The small molecule below binds the protein below.
Small molecule (SMILES): O=C(O)c1ccc(O)[n+]([O-])c1

Binding-site contacts:
Ligand atom C7 contacts residue ILE191 of chain 1.D at 3.8 Å (hydrophobic).
Ligand atom O3 contacts residue CYN1 of chain 1.P at 2.9 Å.
Ligand atom C7 contacts residue TRP149 of chain 1.D at 3.9 Å (hydrophobic).
Ligand atom C3 contacts residue ILE191 of chain 1.D at 3.8 Å (hydrophobic).
Ligand atom O3 contacts residue HIS162 of chain 1.D at 3.0 Å.
Ligand atom C3 contacts residue PRO15 of chain 1.C at 3.4 Å (hydrophobic).
Ligand atom O1 contacts residue TYR24 of chain 1.D at 2.4 Å (h-bond).
Ligand atom C7 contacts residue PRO15 of chain 1.C at 3.6 Å (hydrophobic).
Ligand atom O3 contacts residue HIS160 of chain 1.D at 3.2 Å (h-bond).
Ligand atom O2 contacts residue ARG133 of chain 1.C at 3.6 Å.
Ligand atom C6 contacts residue FE1 of chain 1.Q at 2.9 Å.
Ligand atom N1 contacts residue ARG157 of chain 1.D at 3.5 Å (salt-bridge).
Ligand atom O1 contacts residue ARG133 of chain 1.C at 3.7 Å.
Ligand atom O4 contacts residue FE1 of chain 1.Q at 2.2 Å.
Ligand atom C6 contacts residue CYN1 of chain 1.P at 3.0 Å.
Ligand atom C6 contacts residue ARG157 of chain 1.D at 3.8 Å.
Ligand atom O3 contacts residue ARG157 of chain 1.D at 2.9 Å (salt-bridge).
Ligand atom C2 contacts residue CYN1 of chain 1.P at 3.6 Å.
Ligand atom O1 contacts residue ILE191 of chain 1.D at 3.6 Å.
Ligand atom O4 contacts residue TYR108 of chain 1.D at 3.2 Å (h-bond).
Ligand atom C4 contacts residue PRO15 of chain 1.C at 3.7 Å (hydrophobic).
Ligand atom O1 contacts residue THR12 of chain 1.C at 3.9 Å.
Ligand atom O4 contacts residue ARG157 of chain 1.D at 3.8 Å.
Ligand atom N1 contacts residue CYN1 of chain 1.P at 2.9 Å.
Ligand atom C2 contacts residue PRO15 of chain 1.C at 3.7 Å (hydrophobic).
Ligand atom C7 contacts residue TYR24 of chain 1.D at 3.5 Å (hydrophobic).
Ligand atom O2 contacts residue TRP149 of chain 1.D at 3.4 Å.
Ligand atom O4 contacts residue TYR147 of chain 1.D at 3.8 Å.
Ligand atom C4 contacts residue TRP149 of chain 1.D at 3.9 Å (hydrophobic).
Ligand atom C5 contacts residue CYN1 of chain 1.P at 3.8 Å.
Ligand atom C5 contacts residue TYR147 of chain 1.D at 3.7 Å (hydrophobic).
Ligand atom O4 contacts residue CYN1 of chain 1.P at 3.1 Å.
Ligand atom C2 contacts residue ILE191 of chain 1.D at 3.6 Å (hydrophobic).
Ligand atom C7 contacts residue ARG133 of chain 1.C at 4.0 Å.
Ligand atom O3 contacts residue FE1 of chain 1.Q at 2.4 Å.
Ligand atom O3 contacts residue GLN177 of chain 1.D at 3.7 Å.
Ligand atom C2 contacts residue GLY14 of chain 1.C at 3.9 Å.
Ligand atom O2 contacts residue TYR24 of chain 1.D at 4.0 Å.
Ligand atom O4 contacts residue HIS160 of chain 1.D at 3.3 Å (h-bond).
Ligand atom N1 contacts residue FE1 of chain 1.Q at 3.0 Å.

Sequence of chain 1.C:
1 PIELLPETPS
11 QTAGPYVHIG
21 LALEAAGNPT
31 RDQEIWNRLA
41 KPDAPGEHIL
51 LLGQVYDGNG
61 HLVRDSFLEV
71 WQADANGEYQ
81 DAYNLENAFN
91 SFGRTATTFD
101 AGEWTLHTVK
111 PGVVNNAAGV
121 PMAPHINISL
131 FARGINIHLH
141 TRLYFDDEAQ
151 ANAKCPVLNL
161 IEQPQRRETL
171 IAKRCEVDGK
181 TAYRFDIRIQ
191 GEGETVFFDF

Sequence of chain 1.D:
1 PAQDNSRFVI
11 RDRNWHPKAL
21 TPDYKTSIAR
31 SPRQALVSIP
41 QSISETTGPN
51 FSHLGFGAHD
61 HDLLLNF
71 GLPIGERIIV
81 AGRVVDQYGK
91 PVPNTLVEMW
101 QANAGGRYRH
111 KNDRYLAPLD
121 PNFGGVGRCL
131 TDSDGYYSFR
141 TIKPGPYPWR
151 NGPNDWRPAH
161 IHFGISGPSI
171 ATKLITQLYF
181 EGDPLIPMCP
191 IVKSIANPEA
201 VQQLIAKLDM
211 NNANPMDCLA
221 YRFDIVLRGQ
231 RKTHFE